Binding-site contacts:
Ligand atom C07 contacts residue TRP51 of chain 1.B at 4.0 Å (hydrophobic).
Ligand atom O09 contacts residue ALA156 of chain 1.B at 3.2 Å (h-bond).
Ligand atom C06 contacts residue TYR52 of chain 1.B at 4.4 Å (hydrophobic).
Ligand atom O10 contacts residue ALA155 of chain 1.B at 3.3 Å.
Ligand atom C07 contacts residue ALA155 of chain 1.B at 4.1 Å (hydrophobic).
Ligand atom C01 contacts residue PHE191 of chain 1.B at 3.8 Å (hydrophobic).
Ligand atom C05 contacts residue PHE191 of chain 1.B at 3.6 Å (hydrophobic).
Ligand atom O09 contacts residue TRP51 of chain 1.B at 2.7 Å (h-bond).
Ligand atom C05 contacts residue TYR52 of chain 1.B at 4.1 Å (hydrophobic).
Ligand atom C07 contacts residue PHE191 of chain 1.B at 4.4 Å (hydrophobic).
Ligand atom C07 contacts residue HIS312 of chain 1.B at 4.2 Å.
Ligand atom O10 contacts residue TRP51 of chain 1.B at 3.9 Å.
Ligand atom C08 contacts residue HIS312 of chain 1.B at 3.9 Å.
Ligand atom O10 contacts residue HIS312 of chain 1.B at 2.9 Å (h-bond).
Ligand atom C04 contacts residue TYR52 of chain 1.B at 3.8 Å (hydrophobic).
Ligand atom C08 contacts residue TRP51 of chain 1.B at 3.5 Å (hydrophobic).
Ligand atom C06 contacts residue PHE191 of chain 1.B at 4.4 Å (hydrophobic).
Ligand atom C03 contacts residue PHE191 of chain 1.B at 3.6 Å (hydrophobic).
Ligand atom C01 contacts residue PHE242 of chain 1.B at 4.0 Å (hydrophobic).
Ligand atom C06 contacts residue ALA156 of chain 1.B at 3.9 Å (hydrophobic).
Ligand atom O09 contacts residue GLY50 of chain 1.B at 3.1 Å (h-bond).
Ligand atom O10 contacts residue GLY50 of chain 1.B at 4.3 Å.
Ligand atom C04 contacts residue PHE191 of chain 1.B at 3.6 Å (hydrophobic).
Ligand atom O09 contacts residue ALA155 of chain 1.B at 3.6 Å.
Ligand atom C02 contacts residue PHE191 of chain 1.B at 4.0 Å (hydrophobic).
Ligand atom C02 contacts residue ILE214 of chain 1.B at 4.1 Å (hydrophobic).
Ligand atom C08 contacts residue GLY50 of chain 1.B at 4.1 Å.
Ligand atom C03 contacts residue TYR52 of chain 1.B at 4.2 Å (hydrophobic).
Ligand atom C01 contacts residue PHE243 of chain 1.B at 3.9 Å (hydrophobic).
Ligand atom C01 contacts residue ILE214 of chain 1.B at 4.3 Å (hydrophobic).
Ligand atom O09 contacts residue GLY49 of chain 1.B at 4.2 Å.
Ligand atom C08 contacts residue ALA156 of chain 1.B at 3.8 Å (hydrophobic).
Ligand atom C07 contacts residue ALA156 of chain 1.B at 4.2 Å (hydrophobic).
Ligand atom C06 contacts residue TRP51 of chain 1.B at 4.2 Å (hydrophobic).
Ligand atom C07 contacts residue ALA265 of chain 1.B at 4.0 Å (hydrophobic).
Ligand atom C08 contacts residue ALA155 of chain 1.B at 3.4 Å (hydrophobic).

This protein binds this small molecule.
Small molecule (SMILES): CCCCCCCC(=O)OC[C@H](N)C=O

Sequence of chain 1.B:
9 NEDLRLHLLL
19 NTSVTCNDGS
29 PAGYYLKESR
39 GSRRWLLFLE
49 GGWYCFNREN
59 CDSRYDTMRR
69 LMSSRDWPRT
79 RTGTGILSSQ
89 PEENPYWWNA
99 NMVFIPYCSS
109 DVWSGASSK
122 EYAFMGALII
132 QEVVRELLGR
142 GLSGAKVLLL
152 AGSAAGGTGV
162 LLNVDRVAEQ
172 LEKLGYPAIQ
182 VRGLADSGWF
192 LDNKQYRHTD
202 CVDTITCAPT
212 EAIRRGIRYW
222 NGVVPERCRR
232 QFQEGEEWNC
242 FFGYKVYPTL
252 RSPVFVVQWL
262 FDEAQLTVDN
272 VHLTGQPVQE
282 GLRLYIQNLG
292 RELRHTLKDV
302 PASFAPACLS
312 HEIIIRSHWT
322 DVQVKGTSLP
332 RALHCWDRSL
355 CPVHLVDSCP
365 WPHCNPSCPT